The small molecule below binds the protein below.
Small molecule (SMILES): CC(=O)N[C@@H]1[C@@H](O)[C@H](O)[C@@H](CO)O[C@H]1O

Sequence of chain 1.A:
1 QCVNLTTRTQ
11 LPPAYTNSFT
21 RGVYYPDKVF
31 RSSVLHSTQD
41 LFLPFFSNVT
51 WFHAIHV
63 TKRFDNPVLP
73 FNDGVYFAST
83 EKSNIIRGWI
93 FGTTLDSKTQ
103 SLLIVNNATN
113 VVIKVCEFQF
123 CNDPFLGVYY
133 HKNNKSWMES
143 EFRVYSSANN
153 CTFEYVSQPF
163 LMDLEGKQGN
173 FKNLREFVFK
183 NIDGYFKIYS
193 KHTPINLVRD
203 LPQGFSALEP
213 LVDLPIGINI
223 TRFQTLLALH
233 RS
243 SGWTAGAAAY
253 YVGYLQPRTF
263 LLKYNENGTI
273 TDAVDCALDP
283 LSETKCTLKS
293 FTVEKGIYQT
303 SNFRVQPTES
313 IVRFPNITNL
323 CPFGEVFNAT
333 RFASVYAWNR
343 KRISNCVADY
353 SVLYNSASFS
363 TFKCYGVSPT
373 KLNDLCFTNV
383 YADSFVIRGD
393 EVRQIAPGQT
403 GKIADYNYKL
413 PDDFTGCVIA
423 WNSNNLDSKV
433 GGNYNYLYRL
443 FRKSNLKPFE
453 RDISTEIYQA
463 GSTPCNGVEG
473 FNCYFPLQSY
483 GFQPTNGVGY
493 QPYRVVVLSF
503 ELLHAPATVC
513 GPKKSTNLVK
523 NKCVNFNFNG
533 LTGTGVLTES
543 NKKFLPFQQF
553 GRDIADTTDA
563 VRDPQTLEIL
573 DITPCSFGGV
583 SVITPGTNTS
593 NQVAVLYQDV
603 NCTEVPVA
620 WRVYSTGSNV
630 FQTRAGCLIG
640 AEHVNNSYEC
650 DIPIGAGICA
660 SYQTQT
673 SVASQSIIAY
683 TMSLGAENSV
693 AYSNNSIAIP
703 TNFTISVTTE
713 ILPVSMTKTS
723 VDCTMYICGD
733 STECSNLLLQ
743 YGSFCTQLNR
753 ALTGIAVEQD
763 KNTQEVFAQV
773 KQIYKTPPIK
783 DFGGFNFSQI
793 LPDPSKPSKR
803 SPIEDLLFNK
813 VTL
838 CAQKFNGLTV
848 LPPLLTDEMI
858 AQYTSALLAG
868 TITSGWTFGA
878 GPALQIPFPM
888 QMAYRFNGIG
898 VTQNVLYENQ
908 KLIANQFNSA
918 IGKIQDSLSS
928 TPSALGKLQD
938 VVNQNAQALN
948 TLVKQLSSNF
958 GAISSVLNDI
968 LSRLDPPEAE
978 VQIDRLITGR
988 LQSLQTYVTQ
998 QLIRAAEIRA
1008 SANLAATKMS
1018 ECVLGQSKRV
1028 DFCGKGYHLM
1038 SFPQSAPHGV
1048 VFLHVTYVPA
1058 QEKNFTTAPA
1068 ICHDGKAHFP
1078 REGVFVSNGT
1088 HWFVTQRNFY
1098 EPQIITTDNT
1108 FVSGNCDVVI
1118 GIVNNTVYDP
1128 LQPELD

Binding-site contacts:
Ligand atom C3 contacts residue ASN48 of chain 1.A at 3.8 Å.
Ligand atom C1 contacts residue ASN48 of chain 1.A at 1.4 Å.
Ligand atom C6 contacts residue ASN48 of chain 1.A at 3.3 Å.
Ligand atom O6 contacts residue ASN48 of chain 1.A at 4.2 Å.
Ligand atom O5 contacts residue ASN48 of chain 1.A at 2.5 Å (h-bond).
Ligand atom C7 contacts residue ASN48 of chain 1.A at 4.2 Å.
Ligand atom N2 contacts residue ASN48 of chain 1.A at 3.2 Å (h-bond).
Ligand atom C2 contacts residue ASN48 of chain 1.A at 2.6 Å.
Ligand atom C4 contacts residue ASN48 of chain 1.A at 4.0 Å.
Ligand atom C5 contacts residue ASN48 of chain 1.A at 3.4 Å.